Binding-site contacts:
Ligand atom C1' contacts residue ASP126 of chain 1.D at 3.3 Å.
Ligand atom CA contacts residue ASP176 of chain 1.D at 3.5 Å.
Ligand atom N3 contacts residue ILE127 of chain 1.D at 3.2 Å (h-bond).
Ligand atom O3' contacts residue ASP126 of chain 1.D at 2.7 Å (salt-bridge).
Ligand atom C2' contacts residue GLN48 of chain 1.D at 3.8 Å.
Ligand atom C5' contacts residue THR177 of chain 1.D at 3.7 Å.
Ligand atom SD contacts residue ASP106 of chain 1.D at 3.5 Å (salt-bridge).
Ligand atom N1 contacts residue ASP157 of chain 1.D at 3.8 Å.
Ligand atom O2' contacts residue ASP128 of chain 1.D at 3.5 Å.
Ligand atom C3' contacts residue LEU67 of chain 1.D at 3.6 Å (hydrophobic).
Ligand atom O3' contacts residue VAL131 of chain 1.D at 3.6 Å.
Ligand atom N3 contacts residue GLY103 of chain 1.D at 3.4 Å.
Ligand atom C4' contacts residue ASP176 of chain 1.D at 3.7 Å.
Ligand atom N1 contacts residue GLY158 of chain 1.D at 3.0 Å (h-bond).
Ligand atom CE contacts residue ASP106 of chain 1.D at 3.1 Å.
Ligand atom O2' contacts residue ASP126 of chain 1.D at 2.8 Å (salt-bridge).
Ligand atom CB contacts residue GLN72 of chain 1.D at 3.3 Å.
Ligand atom SD contacts residue ASP176 of chain 1.D at 3.5 Å (salt-bridge).
Ligand atom C5 contacts residue ILE127 of chain 1.D at 3.6 Å (hydrophobic).
Ligand atom C3' contacts residue ASP126 of chain 1.D at 3.5 Å.
Ligand atom C2 contacts residue GLY158 of chain 1.D at 3.7 Å.
Ligand atom O4' contacts residue GLY103 of chain 1.D at 3.6 Å.
Ligand atom N contacts residue ASP176 of chain 1.D at 3.1 Å (salt-bridge).
Ligand atom C2' contacts residue ASP126 of chain 1.D at 3.6 Å.
Ligand atom N3 contacts residue ASP126 of chain 1.D at 3.6 Å.
Ligand atom O4' contacts residue THR177 of chain 1.D at 3.4 Å.
Ligand atom C4 contacts residue THR177 of chain 1.D at 3.7 Å.
Ligand atom CG contacts residue GLN72 of chain 1.D at 3.4 Å.
Ligand atom N contacts residue HIS82 of chain 1.D at 2.8 Å (h-bond).
Ligand atom CA contacts residue GLN72 of chain 1.D at 3.6 Å.
Ligand atom C2 contacts residue VAL125 of chain 1.D at 3.7 Å (hydrophobic).
Ligand atom C5' contacts residue ASP176 of chain 1.D at 3.5 Å.
Ligand atom C4' contacts residue ASP126 of chain 1.D at 3.5 Å.
Ligand atom O4' contacts residue ASP176 of chain 1.D at 3.5 Å (salt-bridge).
Ligand atom CA contacts residue 8OF1 of chain 1.L at 3.7 Å.
Ligand atom O2' contacts residue GLN48 of chain 1.D at 2.9 Å (h-bond).
Ligand atom C2 contacts residue ILE127 of chain 1.D at 3.3 Å (hydrophobic).
Ligand atom C4 contacts residue ILE127 of chain 1.D at 3.5 Å (hydrophobic).
Ligand atom N contacts residue ASP106 of chain 1.D at 2.9 Å (salt-bridge).
Ligand atom N6 contacts residue ASP157 of chain 1.D at 3.1 Å (salt-bridge).

The small molecule below binds the protein below.
Small molecule (SMILES): C[S@@H](CCCN)C[C@H]1O[C@@H](n2cnc3c(N)ncnc32)[C@H](O)[C@@H]1O

Sequence of chain 1.D:
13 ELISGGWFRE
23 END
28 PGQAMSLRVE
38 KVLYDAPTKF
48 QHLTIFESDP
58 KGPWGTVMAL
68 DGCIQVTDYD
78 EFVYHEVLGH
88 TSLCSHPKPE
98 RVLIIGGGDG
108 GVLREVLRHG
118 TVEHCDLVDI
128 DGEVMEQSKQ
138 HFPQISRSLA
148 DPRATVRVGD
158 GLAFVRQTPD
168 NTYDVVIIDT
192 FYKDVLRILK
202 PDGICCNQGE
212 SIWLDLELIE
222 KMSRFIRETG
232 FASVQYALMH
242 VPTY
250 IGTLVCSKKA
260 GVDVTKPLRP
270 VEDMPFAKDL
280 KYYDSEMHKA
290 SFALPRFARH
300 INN